Sequence of chain 3.B:
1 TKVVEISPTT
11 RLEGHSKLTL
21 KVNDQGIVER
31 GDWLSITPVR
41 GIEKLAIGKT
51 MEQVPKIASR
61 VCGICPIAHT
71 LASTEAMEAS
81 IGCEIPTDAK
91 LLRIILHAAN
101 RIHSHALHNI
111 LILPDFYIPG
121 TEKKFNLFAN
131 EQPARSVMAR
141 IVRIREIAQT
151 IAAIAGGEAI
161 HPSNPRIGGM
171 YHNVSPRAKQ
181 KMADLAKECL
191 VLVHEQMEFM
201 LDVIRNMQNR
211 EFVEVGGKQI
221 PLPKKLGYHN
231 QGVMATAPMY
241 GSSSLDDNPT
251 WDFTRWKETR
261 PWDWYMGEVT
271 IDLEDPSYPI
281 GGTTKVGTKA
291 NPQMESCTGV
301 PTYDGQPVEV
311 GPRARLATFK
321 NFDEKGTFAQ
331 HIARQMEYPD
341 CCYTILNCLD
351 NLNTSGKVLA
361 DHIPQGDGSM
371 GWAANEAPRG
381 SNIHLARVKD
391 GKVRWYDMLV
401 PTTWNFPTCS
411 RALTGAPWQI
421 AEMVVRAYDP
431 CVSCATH

Binding-site contacts:
Ligand atom C4 contacts residue SER369 of chain 3.B at 3.7 Å.
Ligand atom O5 contacts residue ARG387 of chain 3.B at 4.4 Å.
Ligand atom O5 contacts residue GLY368 of chain 3.B at 4.3 Å.
Ligand atom O5 contacts residue SER369 of chain 3.B at 3.6 Å (h-bond).
Ligand atom C4 contacts residue ASP367 of chain 3.B at 4.0 Å.
Ligand atom C3 contacts residue ASP367 of chain 3.B at 3.7 Å.
Ligand atom C2 contacts residue ASP367 of chain 3.B at 3.7 Å.
Ligand atom C2 contacts residue GLY368 of chain 3.B at 4.2 Å.
Ligand atom C2 contacts residue SER369 of chain 3.B at 3.9 Å.
Ligand atom C1 contacts residue ASP367 of chain 3.B at 4.0 Å.
Ligand atom C3 contacts residue SER369 of chain 3.B at 4.1 Å.

The small molecule below binds the protein below.
Small molecule (SMILES): C[C@@H](O)[C@@H](C)O